Sequence of chain 1.F:
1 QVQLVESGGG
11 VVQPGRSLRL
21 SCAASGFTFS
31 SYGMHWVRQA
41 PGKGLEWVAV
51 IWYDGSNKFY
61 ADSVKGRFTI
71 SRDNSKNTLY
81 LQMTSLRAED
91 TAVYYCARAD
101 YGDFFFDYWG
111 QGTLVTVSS

Sequence of chain 1.A:
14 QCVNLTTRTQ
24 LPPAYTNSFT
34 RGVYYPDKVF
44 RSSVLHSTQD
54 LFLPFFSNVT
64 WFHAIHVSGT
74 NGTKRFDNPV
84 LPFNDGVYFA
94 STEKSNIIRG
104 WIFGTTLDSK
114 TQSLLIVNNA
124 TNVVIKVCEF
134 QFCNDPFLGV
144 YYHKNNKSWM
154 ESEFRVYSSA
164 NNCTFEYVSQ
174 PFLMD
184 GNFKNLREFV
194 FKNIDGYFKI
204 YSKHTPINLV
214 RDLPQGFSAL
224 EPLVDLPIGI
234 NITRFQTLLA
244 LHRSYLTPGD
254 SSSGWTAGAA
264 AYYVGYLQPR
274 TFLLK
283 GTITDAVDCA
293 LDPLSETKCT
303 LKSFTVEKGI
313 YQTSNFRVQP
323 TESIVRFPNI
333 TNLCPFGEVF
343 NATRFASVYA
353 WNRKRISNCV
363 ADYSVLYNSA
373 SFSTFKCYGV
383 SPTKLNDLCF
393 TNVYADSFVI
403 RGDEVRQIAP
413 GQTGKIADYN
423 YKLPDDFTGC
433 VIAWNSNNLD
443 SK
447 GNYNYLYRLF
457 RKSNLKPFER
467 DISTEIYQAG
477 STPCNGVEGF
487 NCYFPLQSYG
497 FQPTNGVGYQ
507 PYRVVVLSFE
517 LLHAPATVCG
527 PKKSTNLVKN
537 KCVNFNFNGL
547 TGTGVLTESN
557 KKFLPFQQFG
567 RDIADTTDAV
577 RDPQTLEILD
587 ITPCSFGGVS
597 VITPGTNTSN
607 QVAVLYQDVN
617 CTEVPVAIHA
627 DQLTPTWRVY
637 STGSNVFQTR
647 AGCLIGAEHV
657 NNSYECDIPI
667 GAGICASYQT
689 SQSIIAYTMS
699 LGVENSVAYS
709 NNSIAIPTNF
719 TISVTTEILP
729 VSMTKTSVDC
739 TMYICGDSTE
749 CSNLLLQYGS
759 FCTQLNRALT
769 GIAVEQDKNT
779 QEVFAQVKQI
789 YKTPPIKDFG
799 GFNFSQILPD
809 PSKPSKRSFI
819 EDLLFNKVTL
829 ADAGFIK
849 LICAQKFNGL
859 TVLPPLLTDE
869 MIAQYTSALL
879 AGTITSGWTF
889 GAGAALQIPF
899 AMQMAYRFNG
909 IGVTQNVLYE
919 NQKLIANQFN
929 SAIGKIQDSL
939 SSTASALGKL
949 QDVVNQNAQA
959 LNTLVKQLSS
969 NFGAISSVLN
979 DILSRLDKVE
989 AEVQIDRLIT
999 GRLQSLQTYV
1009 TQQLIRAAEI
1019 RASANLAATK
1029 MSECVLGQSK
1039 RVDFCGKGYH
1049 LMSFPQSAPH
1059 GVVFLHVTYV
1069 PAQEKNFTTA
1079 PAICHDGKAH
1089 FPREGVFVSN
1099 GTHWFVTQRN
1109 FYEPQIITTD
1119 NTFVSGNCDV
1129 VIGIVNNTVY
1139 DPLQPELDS

The small molecule below binds the protein below.
Small molecule (SMILES): CC(=O)N[C@H]1[C@H](O[C@H]2[C@H](O)[C@@H](NC(C)=O)CO[C@@H]2CO[C@@H]2O[C@@H](C)[C@@H](O)[C@@H](O)[C@@H]2O)O[C@H](CO)[C@@H](O[C@@H]2O[C@H](CO[C@@H]3O[C@H](CO)[C@@H](O)[C@H](O)[C@@H]3O)[C@@H](O)[C@H](O[C@H]3O[C@H](CO)[C@@H](O)[C@H](O)[C@@H]3O[C@@H]3O[C@H](CO)[C@@H](O)[C@H](O)[C@H]3NC(C)=O)[C@@H]2O[C@@H]2O[C@H](CO)[C@@H](O)[C@H](O)[C@H]2NC(C)=O)[C@@H]1O

Binding-site contacts:
Ligand atom O3 contacts residue SER56 of chain 1.F at 2.7 Å (h-bond).
Ligand atom O5 contacts residue SER56 of chain 1.F at 3.8 Å.
Ligand atom C4 contacts residue SER56 of chain 1.F at 4.0 Å.
Ligand atom O3 contacts residue ASN17 of chain 1.A at 3.5 Å (h-bond).
Ligand atom C7 contacts residue ASN57 of chain 1.F at 4.0 Å.
Ligand atom C3 contacts residue SER56 of chain 1.F at 3.7 Å.
Ligand atom O4 contacts residue GLN82 of chain 1.F at 2.9 Å (h-bond).
Ligand atom C8 contacts residue SER85 of chain 1.F at 3.9 Å.
Ligand atom C8 contacts residue PHE59 of chain 1.F at 3.7 Å (hydrophobic).
Ligand atom O4 contacts residue GLN82 of chain 1.F at 3.6 Å.
Ligand atom N2 contacts residue ASN17 of chain 1.A at 3.6 Å.
Ligand atom C4 contacts residue ASN17 of chain 1.A at 4.2 Å.
Ligand atom C1 contacts residue SER56 of chain 1.F at 3.5 Å.
Ligand atom C2 contacts residue SER56 of chain 1.F at 3.6 Å.
Ligand atom C5 contacts residue ASN17 of chain 1.A at 3.7 Å.
Ligand atom C1 contacts residue ASN17 of chain 1.A at 1.4 Å.
Ligand atom C5 contacts residue GLN82 of chain 1.F at 4.2 Å.
Ligand atom C6 contacts residue SER56 of chain 1.F at 3.8 Å.
Ligand atom C6 contacts residue PHE68 of chain 1.F at 3.9 Å (hydrophobic).
Ligand atom C3 contacts residue LYS58 of chain 1.F at 3.5 Å.
Ligand atom O6 contacts residue THR69 of chain 1.F at 3.5 Å.
Ligand atom C2 contacts residue ASN57 of chain 1.F at 3.8 Å.
Ligand atom O6 contacts residue GLN82 of chain 1.F at 3.5 Å (h-bond).
Ligand atom O3 contacts residue LYS58 of chain 1.F at 2.5 Å (salt-bridge).
Ligand atom C3 contacts residue ASN17 of chain 1.A at 3.5 Å.
Ligand atom O6 contacts residue PHE68 of chain 1.F at 3.4 Å (h-bond).
Ligand atom C8 contacts residue THR84 of chain 1.F at 3.8 Å.
Ligand atom C2 contacts residue ASN17 of chain 1.A at 2.5 Å.
Ligand atom O5 contacts residue ASN17 of chain 1.A at 2.3 Å (h-bond).
Ligand atom C8 contacts residue LYS58 of chain 1.F at 3.4 Å.
Ligand atom C5 contacts residue SER56 of chain 1.F at 3.6 Å.
Ligand atom C8 contacts residue ASN57 of chain 1.F at 3.6 Å.
Ligand atom C3 contacts residue LYS58 of chain 1.F at 3.6 Å.
Ligand atom N2 contacts residue ASN57 of chain 1.F at 4.0 Å.
Ligand atom C1 contacts residue ASN57 of chain 1.F at 3.9 Å.
Ligand atom C8 contacts residue GLY66 of chain 1.F at 4.2 Å.
Ligand atom O3 contacts residue LYS58 of chain 1.F at 3.3 Å (salt-bridge).
Ligand atom C4 contacts residue LYS58 of chain 1.F at 3.6 Å.
Ligand atom O6 contacts residue GLN82 of chain 1.F at 3.7 Å.
Ligand atom C6 contacts residue GLY66 of chain 1.F at 4.1 Å.